Binding-site contacts:
Ligand atom C5 contacts residue TRP75 of chain 1.A at 4.1 Å (hydrophobic).
Ligand atom O contacts residue LEU65 of chain 1.A at 3.8 Å.
Ligand atom C2 contacts residue TYR104 of chain 1.A at 4.2 Å (hydrophobic).
Ligand atom O1 contacts residue LEU61 of chain 1.A at 3.7 Å.
Ligand atom C1 contacts residue PRO76 of chain 1.A at 3.9 Å (hydrophobic).
Ligand atom C6 contacts residue PHE78 of chain 1.A at 4.2 Å (hydrophobic).
Ligand atom C8 contacts residue ARG92 of chain 1.A at 4.3 Å.
Ligand atom C contacts residue ALA77 of chain 1.A at 4.5 Å (hydrophobic).
Ligand atom C6 contacts residue TRP75 of chain 1.A at 4.1 Å (hydrophobic).
Ligand atom C3 contacts residue ILE94 of chain 1.A at 4.3 Å (hydrophobic).
Ligand atom C5 contacts residue PHE78 of chain 1.A at 3.8 Å (hydrophobic).
Ligand atom C7 contacts residue ARG92 of chain 1.A at 4.2 Å.
Ligand atom C8 contacts residue LEU65 of chain 1.A at 4.0 Å (hydrophobic).
Ligand atom C7 contacts residue LEU61 of chain 1.A at 4.0 Å (hydrophobic).
Ligand atom C4 contacts residue PHE78 of chain 1.A at 4.2 Å (hydrophobic).
Ligand atom O1 contacts residue ARG92 of chain 1.A at 3.5 Å (salt-bridge).
Ligand atom C1 contacts residue PHE78 of chain 1.A at 4.2 Å (hydrophobic).
Ligand atom O contacts residue TRP75 of chain 1.A at 4.2 Å.
Ligand atom BR contacts residue TRP40 of chain 1.A at 4.2 Å.
Ligand atom BR contacts residue ILE38 of chain 1.A at 4.3 Å.
Ligand atom C contacts residue PHE78 of chain 1.A at 3.8 Å (hydrophobic).
Ligand atom C contacts residue TRP75 of chain 1.A at 3.4 Å (hydrophobic).
Ligand atom C8 contacts residue LEU61 of chain 1.A at 4.2 Å (hydrophobic).
Ligand atom C4 contacts residue LEU61 of chain 1.A at 3.5 Å (hydrophobic).
Ligand atom C3 contacts residue TYR104 of chain 1.A at 3.6 Å (hydrophobic).
Ligand atom O1 contacts residue LEU65 of chain 1.A at 4.3 Å.
Ligand atom BR contacts residue VAL102 of chain 1.A at 4.4 Å.
Ligand atom BR contacts residue TYR104 of chain 1.A at 4.1 Å.
Ligand atom C3 contacts residue LEU61 of chain 1.A at 4.0 Å (hydrophobic).
Ligand atom C contacts residue PRO76 of chain 1.A at 4.0 Å (hydrophobic).
Ligand atom C1 contacts residue TRP75 of chain 1.A at 4.0 Å (hydrophobic).
Ligand atom C4 contacts residue TYR104 of chain 1.A at 3.8 Å (hydrophobic).

The protein below binds the small molecule below.
Small molecule (SMILES): O=C(O)CCc1ccc(Br)cc1

Sequence of chain 1.A:
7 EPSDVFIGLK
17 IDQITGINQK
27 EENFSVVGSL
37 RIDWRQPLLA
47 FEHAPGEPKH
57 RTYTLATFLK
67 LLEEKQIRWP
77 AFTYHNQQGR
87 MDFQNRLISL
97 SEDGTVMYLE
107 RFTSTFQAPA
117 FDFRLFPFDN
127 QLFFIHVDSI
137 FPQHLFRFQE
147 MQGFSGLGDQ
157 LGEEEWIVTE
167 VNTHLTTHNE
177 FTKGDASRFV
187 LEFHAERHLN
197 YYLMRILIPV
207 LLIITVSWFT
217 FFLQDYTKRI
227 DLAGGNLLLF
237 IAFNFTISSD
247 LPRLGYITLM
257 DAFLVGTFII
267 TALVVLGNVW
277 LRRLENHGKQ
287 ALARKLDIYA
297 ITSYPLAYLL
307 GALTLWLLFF